Sequence of chain 12.C:
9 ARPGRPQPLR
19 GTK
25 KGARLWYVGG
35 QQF

Sequence of chain 12.A:
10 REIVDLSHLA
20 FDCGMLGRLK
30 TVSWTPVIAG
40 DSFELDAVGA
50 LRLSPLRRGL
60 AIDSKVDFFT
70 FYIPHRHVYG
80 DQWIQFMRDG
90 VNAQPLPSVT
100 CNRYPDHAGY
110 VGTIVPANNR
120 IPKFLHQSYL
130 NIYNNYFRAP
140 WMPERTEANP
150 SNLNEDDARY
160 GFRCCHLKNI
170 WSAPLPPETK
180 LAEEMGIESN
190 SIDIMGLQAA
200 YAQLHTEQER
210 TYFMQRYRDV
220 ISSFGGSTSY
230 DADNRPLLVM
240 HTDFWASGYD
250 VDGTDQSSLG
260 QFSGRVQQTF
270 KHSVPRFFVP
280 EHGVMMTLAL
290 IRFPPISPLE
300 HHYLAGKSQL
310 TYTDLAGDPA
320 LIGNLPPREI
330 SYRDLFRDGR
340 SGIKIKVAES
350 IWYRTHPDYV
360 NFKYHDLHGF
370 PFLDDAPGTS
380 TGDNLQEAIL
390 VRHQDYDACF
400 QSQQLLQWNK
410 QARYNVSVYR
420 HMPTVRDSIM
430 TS

The protein below binds the small molecule below.
Small molecule (SMILES): Nc1ccn([C@H]2C[C@H](O)[C@@H](COP(=O)(O)O)O2)c(=O)n1

Binding-site contacts:
Ligand atom C2' contacts residue LYS25 of chain 12.C at 3.8 Å.
Ligand atom C5' contacts residue ASP242 of chain 12.A at 4.4 Å.
Ligand atom OP2 contacts residue ASP242 of chain 12.A at 3.9 Å.